Sequence of chain 1.A:
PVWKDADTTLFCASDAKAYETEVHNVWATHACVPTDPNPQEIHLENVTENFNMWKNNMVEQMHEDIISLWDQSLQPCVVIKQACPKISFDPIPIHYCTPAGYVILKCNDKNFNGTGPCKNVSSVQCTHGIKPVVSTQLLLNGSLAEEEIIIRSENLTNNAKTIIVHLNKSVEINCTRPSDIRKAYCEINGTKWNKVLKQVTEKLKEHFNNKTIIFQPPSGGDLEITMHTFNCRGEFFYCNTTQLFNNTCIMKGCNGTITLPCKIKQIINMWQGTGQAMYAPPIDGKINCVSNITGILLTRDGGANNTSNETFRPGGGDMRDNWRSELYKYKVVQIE

The protein below binds the small molecule below.
Small molecule (SMILES): CC(=O)N[C@@H]1[C@@H](O)[C@H](O)[C@@H](CO)O[C@H]1O

Binding-site contacts:
Ligand atom C5 contacts residue ASN115 of chain 1.A at 4.3 Å.
Ligand atom C5 contacts residue ASN127 of chain 1.A at 3.6 Å.
Ligand atom C4 contacts residue ASN127 of chain 1.A at 4.2 Å.
Ligand atom C3 contacts residue ASN127 of chain 1.A at 3.5 Å.
Ligand atom C6 contacts residue ASN115 of chain 1.A at 3.6 Å.
Ligand atom O5 contacts residue ASN127 of chain 1.A at 2.4 Å (h-bond).
Ligand atom O7 contacts residue ASN127 of chain 1.A at 3.5 Å (h-bond).
Ligand atom N2 contacts residue ASN127 of chain 1.A at 3.5 Å (h-bond).
Ligand atom C7 contacts residue ASN127 of chain 1.A at 3.9 Å.
Ligand atom O6 contacts residue ASN115 of chain 1.A at 3.3 Å.
Ligand atom O5 contacts residue ASN115 of chain 1.A at 3.6 Å.
Ligand atom O3 contacts residue ASN115 of chain 1.A at 4.4 Å.
Ligand atom O3 contacts residue ASN127 of chain 1.A at 3.5 Å (h-bond).
Ligand atom C2 contacts residue ASN127 of chain 1.A at 2.5 Å.
Ligand atom C1 contacts residue ASN127 of chain 1.A at 1.4 Å.